The protein below binds the small molecule below.
Small molecule (SMILES): Nc1ncnc2c1ncn2[C@@H]1O[C@H]([C@@H]2O[C@@H]3[C@H](O[P](=O)(O)O2)[C@@H](CO[P](=O)(O)O[C@H]2[C@@H](O)[C@H](n4cnc5c(N)ncnc54)O[C@@H]2COP(=O)=O)O[C@H]3n2ccc(=O)[nH]c2=O)[C@@H](O[P](=O)(O)OC[C@H]2O[C@@H](n3ccc(=O)[nH]c3=O)[C@H](O)[C@@H]2O)[C@H]1O

Binding-site contacts:
Ligand atom C2' contacts residue GLU140 of chain 4.F at 3.0 Å.
Ligand atom O4' contacts residue LYS143 of chain 4.F at 4.2 Å.
Ligand atom N9 contacts residue LYS143 of chain 4.F at 3.2 Å (salt-bridge).
Ligand atom O4' contacts residue TRP47 of chain 4.F at 3.4 Å.
Ligand atom C8 contacts residue LYS143 of chain 4.F at 2.7 Å.
Ligand atom C4 contacts residue TRP47 of chain 4.F at 3.3 Å (hydrophobic).
Ligand atom O2' contacts residue LYS143 of chain 4.F at 3.8 Å.
Ligand atom O4' contacts residue LYS143 of chain 4.F at 4.4 Å.
Ligand atom C4' contacts residue GLU140 of chain 4.F at 3.4 Å.
Ligand atom O2' contacts residue GLU140 of chain 4.F at 2.3 Å (salt-bridge).
Ligand atom N7 contacts residue LYS143 of chain 4.F at 3.8 Å.
Ligand atom N7 contacts residue TRP47 of chain 4.F at 3.6 Å.
Ligand atom O3' contacts residue GLU140 of chain 4.F at 4.4 Å.
Ligand atom C2 contacts residue TRP47 of chain 4.F at 3.4 Å (hydrophobic).
Ligand atom C1' contacts residue TRP47 of chain 4.F at 3.7 Å (hydrophobic).
Ligand atom C5' contacts residue ARG90 of chain 4.F at 4.3 Å.
Ligand atom O4' contacts residue GLU140 of chain 4.F at 3.0 Å (salt-bridge).
Ligand atom C6 contacts residue TRP47 of chain 4.F at 3.7 Å (hydrophobic).
Ligand atom N9 contacts residue TRP47 of chain 4.F at 3.3 Å.
Ligand atom N3 contacts residue TRP47 of chain 4.F at 3.4 Å.
Ligand atom C5 contacts residue TRP47 of chain 4.F at 3.8 Å (hydrophobic).
Ligand atom C1' contacts residue GLU140 of chain 4.F at 2.7 Å.
Ligand atom N9 contacts residue GLU140 of chain 4.F at 4.1 Å.
Ligand atom N6 contacts residue TRP47 of chain 4.F at 4.2 Å.
Ligand atom C1' contacts residue LYS143 of chain 4.F at 3.2 Å.
Ligand atom C3' contacts residue GLU140 of chain 4.F at 3.8 Å.
Ligand atom C2' contacts residue LYS143 of chain 4.F at 3.7 Å.
Ligand atom C8 contacts residue TRP47 of chain 4.F at 3.6 Å (hydrophobic).
Ligand atom N1 contacts residue TRP47 of chain 4.F at 3.7 Å.

Sequence of chain 4.F:
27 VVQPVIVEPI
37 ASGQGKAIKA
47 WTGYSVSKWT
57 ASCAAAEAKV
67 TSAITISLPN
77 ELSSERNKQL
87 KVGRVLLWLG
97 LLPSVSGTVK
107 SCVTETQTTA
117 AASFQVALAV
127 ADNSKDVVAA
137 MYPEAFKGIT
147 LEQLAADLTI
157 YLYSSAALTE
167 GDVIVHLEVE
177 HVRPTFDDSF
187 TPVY